Binding-site contacts:
Ligand atom C7 contacts residue CYS15 of chain 1.C at 4.0 Å (hydrophobic).
Ligand atom C5 contacts residue ASN137 of chain 1.C at 3.4 Å.
Ligand atom N2 contacts residue ASN17 of chain 1.C at 2.8 Å (h-bond).
Ligand atom O7 contacts residue ASN17 of chain 1.C at 3.0 Å (h-bond).
Ligand atom C3 contacts residue ASN17 of chain 1.C at 3.8 Å.
Ligand atom C2 contacts residue ASN17 of chain 1.C at 2.4 Å.
Ligand atom N2 contacts residue CYS15 of chain 1.C at 4.3 Å.
Ligand atom O5 contacts residue ASN137 of chain 1.C at 3.5 Å (h-bond).
Ligand atom C7 contacts residue ASN17 of chain 1.C at 3.3 Å.
Ligand atom C4 contacts residue ASN17 of chain 1.C at 4.2 Å.
Ligand atom O6 contacts residue ASN137 of chain 1.C at 3.1 Å (h-bond).
Ligand atom C8 contacts residue CYS15 of chain 1.C at 3.4 Å (hydrophobic).
Ligand atom C6 contacts residue ASN137 of chain 1.C at 3.5 Å.
Ligand atom C5 contacts residue ASN17 of chain 1.C at 3.7 Å.
Ligand atom C1 contacts residue ASN137 of chain 1.C at 4.2 Å.
Ligand atom O5 contacts residue ASN17 of chain 1.C at 2.4 Å (h-bond).
Ligand atom C1 contacts residue ASN17 of chain 1.C at 1.4 Å.

Sequence of chain 1.C:
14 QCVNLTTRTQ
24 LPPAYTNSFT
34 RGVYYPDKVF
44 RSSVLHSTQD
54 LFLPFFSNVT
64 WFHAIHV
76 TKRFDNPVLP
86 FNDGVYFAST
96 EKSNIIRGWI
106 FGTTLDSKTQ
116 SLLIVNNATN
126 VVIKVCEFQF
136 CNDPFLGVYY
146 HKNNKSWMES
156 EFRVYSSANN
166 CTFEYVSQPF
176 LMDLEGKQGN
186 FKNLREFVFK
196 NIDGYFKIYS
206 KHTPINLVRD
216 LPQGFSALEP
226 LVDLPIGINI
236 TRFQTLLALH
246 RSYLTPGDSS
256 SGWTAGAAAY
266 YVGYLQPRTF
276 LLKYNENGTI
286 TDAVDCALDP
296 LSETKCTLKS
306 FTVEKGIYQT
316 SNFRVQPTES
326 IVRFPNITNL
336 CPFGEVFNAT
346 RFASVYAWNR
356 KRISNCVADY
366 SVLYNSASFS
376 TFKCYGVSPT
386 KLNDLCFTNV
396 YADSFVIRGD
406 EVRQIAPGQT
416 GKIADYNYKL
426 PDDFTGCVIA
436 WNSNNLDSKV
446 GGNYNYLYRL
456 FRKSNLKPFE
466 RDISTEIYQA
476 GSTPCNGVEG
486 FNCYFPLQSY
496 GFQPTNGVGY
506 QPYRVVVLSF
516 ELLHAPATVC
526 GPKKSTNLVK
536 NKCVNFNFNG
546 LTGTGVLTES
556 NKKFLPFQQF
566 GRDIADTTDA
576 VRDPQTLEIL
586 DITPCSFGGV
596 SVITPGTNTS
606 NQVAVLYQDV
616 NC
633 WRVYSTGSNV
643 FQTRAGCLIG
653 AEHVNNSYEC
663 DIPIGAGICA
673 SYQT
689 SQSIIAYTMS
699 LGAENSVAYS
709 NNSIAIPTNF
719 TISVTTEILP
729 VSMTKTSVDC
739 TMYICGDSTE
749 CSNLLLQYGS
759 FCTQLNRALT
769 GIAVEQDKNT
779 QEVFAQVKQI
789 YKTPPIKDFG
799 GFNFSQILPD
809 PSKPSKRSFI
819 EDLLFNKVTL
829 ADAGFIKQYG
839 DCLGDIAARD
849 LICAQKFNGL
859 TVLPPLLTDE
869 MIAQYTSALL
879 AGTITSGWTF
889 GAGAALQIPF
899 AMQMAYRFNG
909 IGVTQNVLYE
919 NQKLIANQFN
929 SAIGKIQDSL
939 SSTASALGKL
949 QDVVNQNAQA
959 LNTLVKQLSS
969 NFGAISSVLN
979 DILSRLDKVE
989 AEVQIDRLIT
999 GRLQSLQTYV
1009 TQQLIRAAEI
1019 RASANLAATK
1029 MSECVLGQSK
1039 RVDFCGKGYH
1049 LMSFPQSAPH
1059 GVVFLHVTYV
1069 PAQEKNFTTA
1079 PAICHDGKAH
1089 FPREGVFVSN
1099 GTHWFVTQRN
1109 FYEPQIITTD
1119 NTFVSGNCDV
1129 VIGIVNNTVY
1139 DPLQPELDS

This protein binds this small molecule.
Small molecule (SMILES): CC(=O)N[C@H]1[C@H](O[C@H]2[C@H](O)[C@@H](NC(C)=O)CO[C@@H]2CO)O[C@H](CO)[C@@H](O)[C@@H]1O